This protein binds this small molecule.
Small molecule (SMILES): CCC1=C(C)CN(C(=O)NCCc2ccc(S(=O)(=O)NC(=O)NC3CCC(C)CC3)cc2)C1=O

Sequence of chain 1.B:
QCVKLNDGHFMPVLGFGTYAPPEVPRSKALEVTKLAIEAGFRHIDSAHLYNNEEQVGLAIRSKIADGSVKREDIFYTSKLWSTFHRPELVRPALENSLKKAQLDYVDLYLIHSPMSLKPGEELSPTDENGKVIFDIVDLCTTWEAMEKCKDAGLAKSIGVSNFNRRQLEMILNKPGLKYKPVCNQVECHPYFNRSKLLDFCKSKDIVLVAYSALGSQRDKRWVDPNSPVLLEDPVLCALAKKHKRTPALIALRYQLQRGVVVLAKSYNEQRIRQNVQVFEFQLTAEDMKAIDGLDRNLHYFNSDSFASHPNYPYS

Binding-site contacts:
Ligand atom C18 contacts residue HIS117 of chain 1.B at 3.5 Å.
Ligand atom O3 contacts residue NAP1 of chain 1.F at 3.7 Å.
Ligand atom C34 contacts residue MET120 of chain 1.B at 3.9 Å (hydrophobic).
Ligand atom O2 contacts residue HIS117 of chain 1.B at 2.9 Å (h-bond).
Ligand atom C16 contacts residue PHE306 of chain 1.B at 3.8 Å (hydrophobic).
Ligand atom C26 contacts residue TRP227 of chain 1.B at 3.7 Å (hydrophobic).
Ligand atom C15 contacts residue LEU54 of chain 1.B at 3.8 Å (hydrophobic).
Ligand atom N7 contacts residue HIS117 of chain 1.B at 3.4 Å (h-bond).
Ligand atom C26 contacts residue TYR24 of chain 1.B at 3.9 Å (hydrophobic).
Ligand atom C19 contacts residue LEU128 of chain 1.B at 4.0 Å (hydrophobic).
Ligand atom O4 contacts residue TYR24 of chain 1.B at 3.2 Å.
Ligand atom C11 contacts residue PHE306 of chain 1.B at 3.8 Å (hydrophobic).
Ligand atom C31 contacts residue TYR24 of chain 1.B at 3.5 Å (hydrophobic).
Ligand atom O3 contacts residue PHE306 of chain 1.B at 3.9 Å.
Ligand atom N7 contacts residue NAP1 of chain 1.F at 3.2 Å (h-bond).
Ligand atom C29 contacts residue SER129 of chain 1.B at 3.8 Å.
Ligand atom C23 contacts residue TRP86 of chain 1.B at 3.9 Å (hydrophobic).
Ligand atom C16 contacts residue NAP1 of chain 1.F at 3.7 Å.
Ligand atom N8 contacts residue NAP1 of chain 1.F at 3.4 Å.
Ligand atom C19 contacts residue SER129 of chain 1.B at 3.4 Å.
Ligand atom C17 contacts residue MET120 of chain 1.B at 3.8 Å (hydrophobic).
Ligand atom C17 contacts residue SER118 of chain 1.B at 3.8 Å.
Ligand atom N10 contacts residue LEU54 of chain 1.B at 3.6 Å.
Ligand atom C29 contacts residue VAL137 of chain 1.B at 3.8 Å (hydrophobic).
Ligand atom C31 contacts residue LEU54 of chain 1.B at 3.8 Å (hydrophobic).
Ligand atom C33 contacts residue TYR24 of chain 1.B at 3.4 Å (hydrophobic).
Ligand atom C18 contacts residue NAP1 of chain 1.F at 3.2 Å.
Ligand atom C29 contacts residue LEU122 of chain 1.B at 3.8 Å (hydrophobic).
Ligand atom C18 contacts residue TYR55 of chain 1.B at 3.4 Å (hydrophobic).
Ligand atom C14 contacts residue NAP1 of chain 1.F at 3.4 Å.
Ligand atom S1 contacts residue NAP1 of chain 1.F at 3.9 Å.
Ligand atom C14 contacts residue ASN167 of chain 1.B at 3.8 Å.
Ligand atom O2 contacts residue TYR55 of chain 1.B at 2.3 Å (h-bond).
Ligand atom O2 contacts residue NAP1 of chain 1.F at 3.0 Å.
Ligand atom C32 contacts residue TRP227 of chain 1.B at 3.2 Å (hydrophobic).
Ligand atom O6 contacts residue SER129 of chain 1.B at 3.8 Å.
Ligand atom C30 contacts residue TRP227 of chain 1.B at 3.3 Å (hydrophobic).
Ligand atom C33 contacts residue LEU54 of chain 1.B at 3.6 Å (hydrophobic).
Ligand atom N8 contacts residue TYR55 of chain 1.B at 3.7 Å.
Ligand atom C27 contacts residue LEU54 of chain 1.B at 3.9 Å (hydrophobic).